A small-molecule ligand and the protein it binds are described below.
Small molecule (SMILES): CC(=O)N[C@H]1[C@H](O[C@H]2[C@H](O)[C@@H](NC(C)=O)CO[C@@H]2CO)O[C@H](CO)[C@@H](O)[C@@H]1O

Sequence of chain 1.A:
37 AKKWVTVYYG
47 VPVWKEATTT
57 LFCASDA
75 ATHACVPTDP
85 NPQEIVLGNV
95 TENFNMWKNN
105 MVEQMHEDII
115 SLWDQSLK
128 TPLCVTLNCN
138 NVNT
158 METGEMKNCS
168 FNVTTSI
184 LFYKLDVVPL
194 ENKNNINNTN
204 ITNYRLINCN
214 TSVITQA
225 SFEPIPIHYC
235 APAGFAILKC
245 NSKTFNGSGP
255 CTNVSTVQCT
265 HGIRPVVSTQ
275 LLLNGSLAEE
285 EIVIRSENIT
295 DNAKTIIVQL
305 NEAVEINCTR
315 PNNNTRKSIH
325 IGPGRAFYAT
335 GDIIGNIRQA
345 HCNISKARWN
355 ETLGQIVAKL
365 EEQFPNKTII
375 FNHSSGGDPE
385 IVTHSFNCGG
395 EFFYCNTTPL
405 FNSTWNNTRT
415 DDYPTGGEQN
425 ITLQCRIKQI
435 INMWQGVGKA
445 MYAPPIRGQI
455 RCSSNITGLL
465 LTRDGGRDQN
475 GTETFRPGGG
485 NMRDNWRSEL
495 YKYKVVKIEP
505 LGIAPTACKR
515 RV

Binding-site contacts:
Ligand atom O5 contacts residue GLU309 of chain 1.A at 4.2 Å.
Ligand atom O5 contacts residue ASN459 of chain 1.A at 2.4 Å (h-bond).
Ligand atom C1 contacts residue ASN459 of chain 1.A at 1.4 Å.
Ligand atom C1 contacts residue ALA307 of chain 1.A at 4.4 Å (hydrophobic).
Ligand atom C8 contacts residue ASN278 of chain 1.A at 3.3 Å.
Ligand atom C6 contacts residue GLU309 of chain 1.A at 3.8 Å.
Ligand atom O7 contacts residue ASN278 of chain 1.A at 4.3 Å.
Ligand atom N2 contacts residue ASN278 of chain 1.A at 4.4 Å.
Ligand atom C4 contacts residue ASN459 of chain 1.A at 4.2 Å.
Ligand atom C7 contacts residue ASN459 of chain 1.A at 3.4 Å.
Ligand atom N2 contacts residue ASN459 of chain 1.A at 2.9 Å (h-bond).
Ligand atom O7 contacts residue ASN459 of chain 1.A at 3.5 Å (h-bond).
Ligand atom O5 contacts residue ALA307 of chain 1.A at 3.7 Å.
Ligand atom O6 contacts residue ALA307 of chain 1.A at 3.5 Å.
Ligand atom C7 contacts residue ASN278 of chain 1.A at 3.8 Å.
Ligand atom C8 contacts residue NAG1 of chain 1.P at 3.6 Å.
Ligand atom C2 contacts residue ASN459 of chain 1.A at 2.5 Å.
Ligand atom C5 contacts residue ASN459 of chain 1.A at 3.7 Å.
Ligand atom C3 contacts residue ASN459 of chain 1.A at 3.8 Å.
Ligand atom C5 contacts residue GLU309 of chain 1.A at 3.7 Å.